Binding-site contacts:
Ligand atom C6 contacts residue GLY37 of chain 1.A at 3.7 Å.
Ligand atom N4 contacts residue ASP132 of chain 1.A at 2.9 Å (salt-bridge).
Ligand atom C3' contacts residue ARG131 of chain 1.A at 3.6 Å.
Ligand atom C5 contacts residue TYR40 of chain 1.A at 3.6 Å (hydrophobic).
Ligand atom P contacts residue ARG131 of chain 1.A at 3.7 Å.
Ligand atom C4 contacts residue ASP132 of chain 1.A at 3.7 Å.
Ligand atom N3 contacts residue TYR40 of chain 1.A at 3.2 Å.
Ligand atom O4' contacts residue TYR40 of chain 1.A at 3.6 Å.
Ligand atom O2P contacts residue ARG41 of chain 1.A at 2.6 Å (salt-bridge).
Ligand atom O3P contacts residue ARG181 of chain 1.A at 3.1 Å (salt-bridge).
Ligand atom O1P contacts residue ARG131 of chain 1.A at 3.0 Å (salt-bridge).
Ligand atom N4 contacts residue ARG131 of chain 1.A at 3.1 Å (salt-bridge).
Ligand atom C4 contacts residue TYR40 of chain 1.A at 3.4 Å (hydrophobic).
Ligand atom C5 contacts residue SER36 of chain 1.A at 3.3 Å.
Ligand atom O3' contacts residue ARG181 of chain 1.A at 3.0 Å (salt-bridge).
Ligand atom C5 contacts residue GLY37 of chain 1.A at 3.7 Å.
Ligand atom O2 contacts residue ARG110 of chain 1.A at 2.7 Å (salt-bridge).
Ligand atom C5' contacts residue ARG181 of chain 1.A at 3.7 Å.
Ligand atom C3' contacts residue ARG181 of chain 1.A at 3.7 Å.
Ligand atom C4 contacts residue ARG131 of chain 1.A at 3.5 Å.
Ligand atom N3 contacts residue ARG110 of chain 1.A at 3.3 Å (salt-bridge).
Ligand atom O2 contacts residue ALA104 of chain 1.A at 3.6 Å.
Ligand atom N4 contacts residue GLY130 of chain 1.A at 3.5 Å.
Ligand atom C2 contacts residue ARG110 of chain 1.A at 3.6 Å.
Ligand atom O3' contacts residue ASP185 of chain 1.A at 3.1 Å (salt-bridge).
Ligand atom O5' contacts residue ARG131 of chain 1.A at 3.4 Å (salt-bridge).
Ligand atom C6 contacts residue TYR40 of chain 1.A at 3.5 Å (hydrophobic).
Ligand atom O3P contacts residue ARG131 of chain 1.A at 3.5 Å (salt-bridge).
Ligand atom N3 contacts residue ASP132 of chain 1.A at 3.6 Å (salt-bridge).
Ligand atom C2 contacts residue TYR40 of chain 1.A at 3.5 Å (hydrophobic).
Ligand atom P contacts residue ARG41 of chain 1.A at 3.7 Å.
Ligand atom C1' contacts residue ALA104 of chain 1.A at 3.6 Å (hydrophobic).
Ligand atom N1 contacts residue TYR40 of chain 1.A at 3.5 Å.
Ligand atom N4 contacts residue SER36 of chain 1.A at 2.8 Å (h-bond).
Ligand atom N3 contacts residue ARG131 of chain 1.A at 3.7 Å.
Ligand atom O2P contacts residue GLY37 of chain 1.A at 3.3 Å.
Ligand atom C4 contacts residue SER36 of chain 1.A at 3.5 Å.
Ligand atom O3P contacts residue ARG41 of chain 1.A at 2.9 Å (salt-bridge).
Ligand atom O2 contacts residue ARG188 of chain 1.A at 3.1 Å (salt-bridge).
Ligand atom C2' contacts residue ASP185 of chain 1.A at 3.4 Å.

This small molecule binds to this protein.
Small molecule (SMILES): Nc1ccn([C@H]2C[C@H](O)[C@@H](COP(=O)(O)O)O2)c(=O)n1

Sequence of chain 1.A:
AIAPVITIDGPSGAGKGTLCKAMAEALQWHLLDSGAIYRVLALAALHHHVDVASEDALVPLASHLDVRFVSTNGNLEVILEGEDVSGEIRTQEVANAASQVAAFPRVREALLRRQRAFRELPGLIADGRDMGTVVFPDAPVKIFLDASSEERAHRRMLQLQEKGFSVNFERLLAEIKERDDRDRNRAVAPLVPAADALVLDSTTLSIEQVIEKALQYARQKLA